Binding-site contacts:
Ligand atom C1 contacts residue ARG25 of chain 1.A at 4.3 Å.
Ligand atom C4 contacts residue HIS26 of chain 1.A at 4.1 Å.
Ligand atom O11 contacts residue ARG29 of chain 1.A at 4.4 Å.
Ligand atom P3 contacts residue HIS27 of chain 1.A at 3.8 Å.
Ligand atom O4 contacts residue ARG25 of chain 1.A at 4.4 Å.
Ligand atom O1 contacts residue ARG25 of chain 1.A at 3.8 Å.
Ligand atom O5 contacts residue ILE34 of chain 1.A at 4.1 Å.
Ligand atom P3 contacts residue ARG29 of chain 1.A at 3.3 Å.
Ligand atom C4 contacts residue HIS27 of chain 1.A at 3.0 Å.
Ligand atom O10 contacts residue ARG29 of chain 1.A at 2.6 Å (salt-bridge).
Ligand atom O11 contacts residue ARG54 of chain 1.A at 3.0 Å (salt-bridge).
Ligand atom C5 contacts residue HIS27 of chain 1.A at 3.8 Å.
Ligand atom O3 contacts residue HIS27 of chain 1.A at 3.5 Å.
Ligand atom O4 contacts residue ARG54 of chain 1.A at 4.4 Å.
Ligand atom O5 contacts residue HIS26 of chain 1.A at 3.5 Å.
Ligand atom O5 contacts residue ARG25 of chain 1.A at 3.4 Å (salt-bridge).
Ligand atom O2 contacts residue HIS27 of chain 1.A at 4.5 Å.
Ligand atom O12 contacts residue ARG54 of chain 1.A at 3.9 Å.
Ligand atom P1 contacts residue ARG25 of chain 1.A at 3.8 Å.
Ligand atom O10 contacts residue HIS27 of chain 1.A at 4.3 Å.
Ligand atom O12 contacts residue ARG29 of chain 1.A at 3.2 Å (salt-bridge).
Ligand atom OP3 contacts residue ARG25 of chain 1.A at 3.9 Å.
Ligand atom P3 contacts residue ARG54 of chain 1.A at 4.2 Å.
Ligand atom O3 contacts residue ARG29 of chain 1.A at 4.5 Å.
Ligand atom OP3 contacts residue HIS26 of chain 1.A at 4.3 Å.
Ligand atom O6 contacts residue ARG25 of chain 1.A at 2.6 Å (salt-bridge).
Ligand atom C5 contacts residue HIS26 of chain 1.A at 3.5 Å.
Ligand atom OP1 contacts residue ARG25 of chain 1.A at 2.6 Å (salt-bridge).
Ligand atom O5 contacts residue HIS27 of chain 1.A at 3.3 Å (h-bond).
Ligand atom C3 contacts residue HIS27 of chain 1.A at 3.8 Å.
Ligand atom O12 contacts residue HIS27 of chain 1.A at 3.0 Å.
Ligand atom C6 contacts residue ARG25 of chain 1.A at 3.4 Å.
Ligand atom O4 contacts residue HIS27 of chain 1.A at 2.6 Å (h-bond).
Ligand atom C5 contacts residue ARG25 of chain 1.A at 3.0 Å.
Ligand atom O4 contacts residue HIS26 of chain 1.A at 3.4 Å.
Ligand atom C4 contacts residue ARG25 of chain 1.A at 4.3 Å.

Sequence of chain 1.A:
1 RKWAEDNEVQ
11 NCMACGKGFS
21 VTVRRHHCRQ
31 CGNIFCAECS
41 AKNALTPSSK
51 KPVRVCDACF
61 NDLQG

The protein below binds the small molecule below.
Small molecule (SMILES): O=P(O)(O)O[C@@H]1C(O)[C@H](OP(=O)(O)O)[C@@H](O)C(O)[C@H]1O